The small molecule below binds the protein below.
Small molecule (SMILES): OC[C@H]1O[C@](O)(CO)[C@@H](O)[C@@H]1O

Binding-site contacts:
Ligand atom O3 contacts residue TYR415 of chain 1.H at 4.1 Å.
Ligand atom O1 contacts residue VAL305 of chain 1.H at 4.0 Å.
Ligand atom C6 contacts residue UDP1 of chain 1.OB at 4.1 Å.
Ligand atom O6 contacts residue LYS444 of chain 1.H at 3.3 Å (salt-bridge).
Ligand atom C4 contacts residue TYR415 of chain 1.H at 4.1 Å (hydrophobic).
Ligand atom O1 contacts residue GLY302 of chain 1.H at 3.5 Å (h-bond).
Ligand atom C6 contacts residue ALA439 of chain 1.H at 4.0 Å (hydrophobic).
Ligand atom O4 contacts residue ARG382 of chain 1.H at 3.1 Å.
Ligand atom C1 contacts residue ARG580 of chain 1.H at 4.1 Å.
Ligand atom O6 contacts residue ARG382 of chain 1.H at 3.0 Å (salt-bridge).
Ligand atom O4 contacts residue HIS287 of chain 1.H at 3.0 Å (h-bond).
Ligand atom O6 contacts residue GLU441 of chain 1.H at 3.4 Å (salt-bridge).
Ligand atom C1 contacts residue GLY302 of chain 1.H at 3.5 Å.
Ligand atom C4 contacts residue GLN304 of chain 1.H at 4.1 Å.
Ligand atom C2 contacts residue GLN304 of chain 1.H at 4.0 Å.
Ligand atom O5 contacts residue ARG580 of chain 1.H at 2.9 Å (salt-bridge).
Ligand atom O1 contacts residue ASP300 of chain 1.H at 3.8 Å.
Ligand atom O3 contacts residue GLN304 of chain 1.H at 2.5 Å (h-bond).
Ligand atom C6 contacts residue ARG382 of chain 1.H at 4.1 Å.
Ligand atom O4 contacts residue ASP300 of chain 1.H at 3.9 Å.
Ligand atom C1 contacts residue UDP1 of chain 1.OB at 3.9 Å.
Ligand atom O2 contacts residue UDP1 of chain 1.OB at 2.9 Å (h-bond).
Ligand atom C2 contacts residue ARG580 of chain 1.H at 4.0 Å.
Ligand atom C4 contacts residue HIS287 of chain 1.H at 3.8 Å.
Ligand atom O1 contacts residue GLN304 of chain 1.H at 2.9 Å.
Ligand atom C2 contacts residue UDP1 of chain 1.OB at 3.8 Å.
Ligand atom C1 contacts residue GLY303 of chain 1.H at 3.7 Å.
Ligand atom O3 contacts residue HIS438 of chain 1.H at 3.8 Å.
Ligand atom C5 contacts residue ARG580 of chain 1.H at 3.7 Å.
Ligand atom C5 contacts residue ARG382 of chain 1.H at 3.8 Å.
Ligand atom O6 contacts residue ALA439 of chain 1.H at 4.0 Å.
Ligand atom C3 contacts residue HIS287 of chain 1.H at 3.8 Å.
Ligand atom C1 contacts residue ASP300 of chain 1.H at 4.0 Å.
Ligand atom O2 contacts residue GLN304 of chain 1.H at 3.5 Å (h-bond).
Ligand atom C6 contacts residue ARG580 of chain 1.H at 4.2 Å.
Ligand atom O5 contacts residue UDP1 of chain 1.OB at 3.6 Å (h-bond).
Ligand atom O1 contacts residue GLY303 of chain 1.H at 3.9 Å.
Ligand atom C3 contacts residue GLN304 of chain 1.H at 3.1 Å.
Ligand atom C4 contacts residue ARG382 of chain 1.H at 3.8 Å.
Ligand atom C1 contacts residue GLN304 of chain 1.H at 3.6 Å.

Sequence of chain 1.H:
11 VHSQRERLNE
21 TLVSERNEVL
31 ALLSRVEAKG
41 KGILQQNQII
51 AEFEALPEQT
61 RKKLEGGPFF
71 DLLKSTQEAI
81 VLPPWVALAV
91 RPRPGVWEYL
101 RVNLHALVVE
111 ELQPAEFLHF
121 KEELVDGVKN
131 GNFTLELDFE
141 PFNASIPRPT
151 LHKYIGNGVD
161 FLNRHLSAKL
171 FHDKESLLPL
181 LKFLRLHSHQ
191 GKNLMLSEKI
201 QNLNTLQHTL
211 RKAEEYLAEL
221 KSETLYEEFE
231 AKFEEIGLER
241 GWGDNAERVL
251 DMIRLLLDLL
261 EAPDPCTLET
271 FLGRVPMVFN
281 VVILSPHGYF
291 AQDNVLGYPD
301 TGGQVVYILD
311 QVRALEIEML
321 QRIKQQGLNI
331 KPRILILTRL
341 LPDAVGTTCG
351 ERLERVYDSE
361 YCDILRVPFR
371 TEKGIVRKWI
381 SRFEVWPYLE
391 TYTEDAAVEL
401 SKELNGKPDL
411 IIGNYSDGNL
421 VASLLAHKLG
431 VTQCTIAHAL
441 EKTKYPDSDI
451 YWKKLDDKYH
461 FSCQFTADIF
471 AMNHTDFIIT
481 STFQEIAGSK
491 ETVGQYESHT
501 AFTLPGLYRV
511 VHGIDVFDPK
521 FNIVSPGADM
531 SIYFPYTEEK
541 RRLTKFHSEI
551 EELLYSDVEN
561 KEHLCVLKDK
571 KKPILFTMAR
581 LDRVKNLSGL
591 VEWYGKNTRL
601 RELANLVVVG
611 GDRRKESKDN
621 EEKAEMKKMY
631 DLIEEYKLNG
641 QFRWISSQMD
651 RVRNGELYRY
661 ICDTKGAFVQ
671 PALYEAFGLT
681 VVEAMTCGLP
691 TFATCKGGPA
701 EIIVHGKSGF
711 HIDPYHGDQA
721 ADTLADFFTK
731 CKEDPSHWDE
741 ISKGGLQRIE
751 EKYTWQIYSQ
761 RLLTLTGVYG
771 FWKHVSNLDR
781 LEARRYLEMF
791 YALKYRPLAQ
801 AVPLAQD